Sequence of chain 1.A:
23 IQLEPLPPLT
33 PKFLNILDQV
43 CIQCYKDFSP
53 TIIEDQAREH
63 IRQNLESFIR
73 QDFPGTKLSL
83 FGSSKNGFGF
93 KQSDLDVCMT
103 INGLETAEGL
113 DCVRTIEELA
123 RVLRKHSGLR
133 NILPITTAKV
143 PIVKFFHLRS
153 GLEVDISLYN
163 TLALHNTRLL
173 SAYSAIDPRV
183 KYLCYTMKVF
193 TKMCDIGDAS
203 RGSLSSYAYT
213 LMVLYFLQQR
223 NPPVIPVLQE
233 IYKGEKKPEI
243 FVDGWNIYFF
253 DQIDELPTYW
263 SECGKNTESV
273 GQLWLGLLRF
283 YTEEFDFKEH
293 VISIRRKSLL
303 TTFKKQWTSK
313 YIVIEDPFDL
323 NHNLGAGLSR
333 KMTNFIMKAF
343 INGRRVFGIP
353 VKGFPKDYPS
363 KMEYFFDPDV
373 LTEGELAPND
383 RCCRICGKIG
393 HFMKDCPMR

Binding-site contacts:
Ligand atom O3'A contacts residue ASP96 of chain 1.A at 3.1 Å (salt-bridge).
Ligand atom C4B contacts residue ILE137 of chain 1.A at 3.7 Å (hydrophobic).
Ligand atom C4'A contacts residue ASP157 of chain 1.A at 3.5 Å.
Ligand atom N3B contacts residue ILE391 of chain 1.A at 3.3 Å (h-bond).
Ligand atom O4A contacts residue VAL142 of chain 1.A at 3.7 Å.
Ligand atom N3A contacts residue 2KH1 of chain 1.E at 3.4 Å (h-bond).
Ligand atom C5A contacts residue 2KH1 of chain 1.E at 3.5 Å.
Ligand atom C2'A contacts residue 2KH1 of chain 1.E at 3.8 Å.
Ligand atom C2'A contacts residue ASP98 of chain 1.A at 3.6 Å.
Ligand atom O2 contacts residue ALA201 of chain 1.A at 3.5 Å.
Ligand atom O2'A contacts residue ASP98 of chain 1.A at 2.7 Å (salt-bridge).
Ligand atom C2B contacts residue ILE391 of chain 1.A at 3.5 Å (hydrophobic).
Ligand atom N1B contacts residue ILE391 of chain 1.A at 3.7 Å.
Ligand atom O2A contacts residue ASN162 of chain 1.A at 2.5 Å (h-bond).
Ligand atom C2A contacts residue 2KH1 of chain 1.E at 3.5 Å.
Ligand atom N3A contacts residue VAL142 of chain 1.A at 3.6 Å.
Ligand atom C4'A contacts residue ILE144 of chain 1.A at 3.8 Å (hydrophobic).
Ligand atom O4B contacts residue GLY392 of chain 1.A at 3.3 Å (h-bond).
Ligand atom O2B contacts residue SER202 of chain 1.A at 3.7 Å.
Ligand atom O4A contacts residue 2KH1 of chain 1.E at 2.9 Å (h-bond).
Ligand atom C5B contacts residue GLY392 of chain 1.A at 3.7 Å.
Ligand atom O4B contacts residue ILE391 of chain 1.A at 3.7 Å.
Ligand atom N3A contacts residue ASN162 of chain 1.A at 3.7 Å.
Ligand atom C1'B contacts residue SER202 of chain 1.A at 3.6 Å.
Ligand atom C4B contacts residue ILE391 of chain 1.A at 3.2 Å (hydrophobic).
Ligand atom O3'A contacts residue ASP98 of chain 1.A at 3.0 Å (salt-bridge).
Ligand atom O3'B contacts residue SER202 of chain 1.A at 3.5 Å.
Ligand atom O3'A contacts residue 2KH1 of chain 1.E at 3.5 Å (h-bond).
Ligand atom O4B contacts residue HIS393 of chain 1.A at 3.5 Å (h-bond).
Ligand atom C2A contacts residue ASN162 of chain 1.A at 3.3 Å.
Ligand atom O4'A contacts residue ILE144 of chain 1.A at 3.7 Å.
Ligand atom C4A contacts residue VAL142 of chain 1.A at 3.5 Å (hydrophobic).
Ligand atom O2A contacts residue 2KH1 of chain 1.E at 3.4 Å (h-bond).
Ligand atom O4'B contacts residue ILE391 of chain 1.A at 3.6 Å.
Ligand atom O2A contacts residue PHE83 of chain 1.A at 3.4 Å.
Ligand atom O4'B contacts residue SER202 of chain 1.A at 3.5 Å.
Ligand atom C6B contacts residue ILE391 of chain 1.A at 3.6 Å (hydrophobic).
Ligand atom C5B contacts residue ILE391 of chain 1.A at 3.4 Å (hydrophobic).
Ligand atom C4A contacts residue 2KH1 of chain 1.E at 3.4 Å.
Ligand atom O3'A contacts residue ASP157 of chain 1.A at 3.7 Å.

This small molecule binds to this protein.
Small molecule (SMILES): O=c1ccn([C@@H]2O[C@H](CO[P](=O)(O)O[C@H]3[C@@H](O)[C@H](n4ccc(=O)[nH]c4=O)O[C@@H]3CO)[C@@H](O)[C@H]2O)c(=O)[nH]1